Binding-site contacts:
Ligand atom O7 contacts residue ASN158 of chain 1.A at 3.2 Å (h-bond).
Ligand atom N2 contacts residue ASN158 of chain 1.A at 3.5 Å (h-bond).
Ligand atom C3 contacts residue ASN158 of chain 1.A at 3.3 Å.
Ligand atom C2 contacts residue ASN158 of chain 1.A at 2.4 Å.
Ligand atom C4 contacts residue ASN158 of chain 1.A at 4.1 Å.
Ligand atom O6 contacts residue SER159 of chain 1.A at 4.3 Å.
Ligand atom O5 contacts residue ASN158 of chain 1.A at 2.4 Å (h-bond).
Ligand atom C5 contacts residue ASN158 of chain 1.A at 3.6 Å.
Ligand atom O3 contacts residue ASN158 of chain 1.A at 3.2 Å (h-bond).
Ligand atom C7 contacts residue ASN158 of chain 1.A at 3.8 Å.
Ligand atom C1 contacts residue ASN158 of chain 1.A at 1.4 Å.

Sequence of chain 1.A:
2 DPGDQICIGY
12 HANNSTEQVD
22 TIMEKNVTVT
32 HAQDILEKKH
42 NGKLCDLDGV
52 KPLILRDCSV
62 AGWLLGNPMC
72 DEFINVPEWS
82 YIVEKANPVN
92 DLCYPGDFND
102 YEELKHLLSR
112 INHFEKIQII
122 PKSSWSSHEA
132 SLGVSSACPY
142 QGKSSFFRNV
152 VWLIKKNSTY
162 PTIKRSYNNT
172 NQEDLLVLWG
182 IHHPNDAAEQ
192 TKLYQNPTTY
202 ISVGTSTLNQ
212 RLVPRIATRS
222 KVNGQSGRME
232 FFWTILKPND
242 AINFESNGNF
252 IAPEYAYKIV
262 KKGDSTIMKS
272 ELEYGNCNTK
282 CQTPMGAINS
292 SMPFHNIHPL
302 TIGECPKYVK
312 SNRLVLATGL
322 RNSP

This protein binds this small molecule.
Small molecule (SMILES): CC(=O)N[C@H]1[C@H](O[C@H]2[C@H](O)[C@@H](NC(C)=O)CO[C@@H]2CO)O[C@H](CO)[C@@H](O)[C@@H]1O